A small-molecule ligand and the protein it binds are described below.
Small molecule (SMILES): O=C(O)[C@@H]1O[C@@H](O[C@H]2[C@H](O)[C@@H](NS(=O)(=O)O)[C@@H](O)O[C@@H]2COS(=O)(=O)O)[C@H](OS(=O)(=O)O)[C@@H](O)[C@@H]1O[C@H]1O[C@H](COS(=O)(=O)O)[C@@H](O)[C@H](O)[C@H]1NS(=O)(=O)O

Sequence of chain 4.A:
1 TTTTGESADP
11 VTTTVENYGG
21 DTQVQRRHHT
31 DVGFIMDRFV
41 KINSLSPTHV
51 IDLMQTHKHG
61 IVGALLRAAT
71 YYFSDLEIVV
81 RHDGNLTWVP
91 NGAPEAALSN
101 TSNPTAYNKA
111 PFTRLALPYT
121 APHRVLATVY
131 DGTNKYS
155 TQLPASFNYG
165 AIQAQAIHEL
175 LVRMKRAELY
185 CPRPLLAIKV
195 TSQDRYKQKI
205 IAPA

Binding-site contacts:
Ligand atom S1 contacts residue ASP58 of chain 3.C at 3.7 Å.
Ligand atom O5 contacts residue LYS193 of chain 4.A at 3.6 Å.
Ligand atom O3 contacts residue ASP59 of chain 3.C at 4.0 Å.
Ligand atom O6 contacts residue ARG135 of chain 4.B at 3.6 Å.
Ligand atom C2 contacts residue LYS193 of chain 4.A at 3.6 Å.
Ligand atom S1 contacts residue ASP59 of chain 3.C at 3.7 Å.
Ligand atom O3 contacts residue ARG56 of chain 3.C at 3.9 Å.
Ligand atom N2 contacts residue ARG56 of chain 3.C at 3.9 Å.
Ligand atom O1S contacts residue ASP58 of chain 3.C at 4.1 Å.
Ligand atom O5S contacts residue ARG135 of chain 4.B at 3.6 Å.
Ligand atom O5S contacts residue ASN88 of chain 3.C at 3.0 Å (h-bond).
Ligand atom C6 contacts residue ARG135 of chain 4.B at 3.8 Å.
Ligand atom C4 contacts residue LYS193 of chain 4.A at 3.4 Å.
Ligand atom O3 contacts residue LYS193 of chain 4.A at 2.8 Å (salt-bridge).
Ligand atom O5 contacts residue ARG135 of chain 4.B at 3.2 Å.
Ligand atom O2S contacts residue ASP59 of chain 3.C at 3.2 Å.
Ligand atom O6S contacts residue ARG135 of chain 4.B at 3.7 Å.
Ligand atom C1 contacts residue ASP133 of chain 4.B at 4.0 Å.
Ligand atom O4S contacts residue ARG56 of chain 3.C at 2.5 Å (salt-bridge).
Ligand atom O1S contacts residue ASP59 of chain 3.C at 3.0 Å.
Ligand atom S2 contacts residue ARG135 of chain 4.B at 4.0 Å.
Ligand atom O6 contacts residue LYS193 of chain 4.A at 3.5 Å.
Ligand atom O2S contacts residue ASP58 of chain 3.C at 2.3 Å (salt-bridge).
Ligand atom O6B contacts residue LYS193 of chain 4.A at 4.1 Å.
Ligand atom S2 contacts residue ARG56 of chain 3.C at 3.4 Å (salt-bridge).
Ligand atom C5 contacts residue THR134 of chain 4.B at 3.9 Å.
Ligand atom O3S contacts residue THR134 of chain 4.B at 3.3 Å (h-bond).
Ligand atom C6 contacts residue THR134 of chain 4.B at 3.5 Å.
Ligand atom O3S contacts residue LYS193 of chain 4.A at 3.1 Å (salt-bridge).
Ligand atom O1 contacts residue ASP133 of chain 4.B at 4.1 Å.
Ligand atom O6S contacts residue ARG56 of chain 3.C at 3.7 Å.
Ligand atom C3 contacts residue LYS193 of chain 4.A at 3.6 Å.
Ligand atom O2S contacts residue ARG56 of chain 3.C at 4.1 Å.
Ligand atom O5S contacts residue ARG56 of chain 3.C at 3.6 Å (salt-bridge).
Ligand atom O4 contacts residue THR195 of chain 4.A at 3.7 Å.
Ligand atom S2 contacts residue ASN88 of chain 3.C at 4.0 Å.
Ligand atom C5 contacts residue ARG135 of chain 4.B at 4.1 Å.
Ligand atom O6S contacts residue LYS193 of chain 4.A at 3.4 Å.
Ligand atom C3 contacts residue ARG56 of chain 3.C at 3.9 Å.
Ligand atom O6S contacts residue ASN88 of chain 3.C at 3.9 Å.

Sequence of chain 4.B:
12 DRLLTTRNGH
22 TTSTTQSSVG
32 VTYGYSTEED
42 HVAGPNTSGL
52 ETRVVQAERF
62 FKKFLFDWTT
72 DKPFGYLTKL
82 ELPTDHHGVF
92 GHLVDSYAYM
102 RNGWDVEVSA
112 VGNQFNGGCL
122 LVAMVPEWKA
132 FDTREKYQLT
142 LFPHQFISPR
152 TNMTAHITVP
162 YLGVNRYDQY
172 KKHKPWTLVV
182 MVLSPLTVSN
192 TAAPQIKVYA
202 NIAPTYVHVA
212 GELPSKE

Sequence of chain 3.C:
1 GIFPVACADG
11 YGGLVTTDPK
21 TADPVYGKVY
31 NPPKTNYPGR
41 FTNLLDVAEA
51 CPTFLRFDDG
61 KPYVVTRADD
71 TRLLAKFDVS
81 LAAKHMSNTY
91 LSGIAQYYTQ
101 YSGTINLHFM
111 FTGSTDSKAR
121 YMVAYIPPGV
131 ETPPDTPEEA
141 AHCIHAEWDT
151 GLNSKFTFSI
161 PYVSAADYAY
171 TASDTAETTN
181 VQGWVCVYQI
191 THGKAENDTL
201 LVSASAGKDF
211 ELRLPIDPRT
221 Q